The small molecule below binds the protein below.
Small molecule (SMILES): CC[C@H](C)[C@H](NC(=O)[C@@H](NC(=O)[C@@H]1CCCN1C(=O)CN)[C@@H](C)O)C(=O)N[C@@H](CCC(=O)O)C(=O)N[C@@H](CCC(=O)O)C(=O)N[C@H](C=O)C(C)C

Binding-site contacts:
Ligand atom CG2 contacts residue HIS7 of chain 1.A at 3.9 Å.
Ligand atom CG contacts residue LYS23 of chain 1.A at 3.5 Å.
Ligand atom CA contacts residue LYS23 of chain 1.A at 3.9 Å.
Ligand atom CD contacts residue LYS22 of chain 1.A at 3.6 Å.
Ligand atom O contacts residue ILE26 of chain 1.A at 3.5 Å.
Ligand atom CB contacts residue MET24 of chain 1.A at 3.9 Å (hydrophobic).
Ligand atom N contacts residue ASP66 of chain 1.A at 3.8 Å.
Ligand atom N contacts residue LYS23 of chain 1.A at 3.0 Å (salt-bridge).
Ligand atom C contacts residue LYS25 of chain 1.A at 3.9 Å.
Ligand atom N contacts residue ASP66 of chain 1.A at 3.9 Å.
Ligand atom CG contacts residue ASP66 of chain 1.A at 3.6 Å.
Ligand atom CB contacts residue SER27 of chain 1.A at 3.4 Å.
Ligand atom CD contacts residue ASP66 of chain 1.A at 3.9 Å.
Ligand atom OE2 contacts residue LYS22 of chain 1.A at 3.1 Å (salt-bridge).
Ligand atom CG1 contacts residue LYS23 of chain 1.A at 4.0 Å.
Ligand atom O contacts residue LYS25 of chain 1.A at 3.9 Å.
Ligand atom CG contacts residue LYS25 of chain 1.A at 3.9 Å.
Ligand atom CA contacts residue SER27 of chain 1.A at 3.3 Å.
Ligand atom CA contacts residue ASP66 of chain 1.A at 3.7 Å.
Ligand atom C contacts residue SER27 of chain 1.A at 3.7 Å.
Ligand atom OE2 contacts residue LYS25 of chain 1.A at 3.4 Å.
Ligand atom C contacts residue LYS23 of chain 1.A at 3.8 Å.
Ligand atom O contacts residue LYS25 of chain 1.A at 2.9 Å (salt-bridge).
Ligand atom CD contacts residue LYS25 of chain 1.A at 3.7 Å.
Ligand atom O contacts residue HIS7 of chain 1.A at 3.9 Å.
Ligand atom C contacts residue LYS23 of chain 1.A at 3.9 Å.
Ligand atom O contacts residue SER27 of chain 1.A at 2.9 Å (h-bond).
Ligand atom CD1 contacts residue HIS7 of chain 1.A at 3.5 Å.
Ligand atom N contacts residue SER27 of chain 1.A at 3.1 Å (h-bond).
Ligand atom CA contacts residue LYS25 of chain 1.A at 3.7 Å.
Ligand atom C contacts residue ASP66 of chain 1.A at 3.7 Å.
Ligand atom CB contacts residue ILE26 of chain 1.A at 3.6 Å (hydrophobic).
Ligand atom CG2 contacts residue PHE78 of chain 1.A at 3.7 Å (hydrophobic).
Ligand atom CG contacts residue MET24 of chain 1.A at 3.8 Å (hydrophobic).
Ligand atom CB contacts residue HIS7 of chain 1.A at 3.7 Å.
Ligand atom O contacts residue MET24 of chain 1.A at 3.6 Å.
Ligand atom CA contacts residue LYS23 of chain 1.A at 3.8 Å.
Ligand atom CG1 contacts residue ILE26 of chain 1.A at 3.7 Å (hydrophobic).
Ligand atom OE1 contacts residue LYS22 of chain 1.A at 3.3 Å (salt-bridge).
Ligand atom N contacts residue LYS25 of chain 1.A at 3.1 Å (salt-bridge).

Sequence of chain 1.A:
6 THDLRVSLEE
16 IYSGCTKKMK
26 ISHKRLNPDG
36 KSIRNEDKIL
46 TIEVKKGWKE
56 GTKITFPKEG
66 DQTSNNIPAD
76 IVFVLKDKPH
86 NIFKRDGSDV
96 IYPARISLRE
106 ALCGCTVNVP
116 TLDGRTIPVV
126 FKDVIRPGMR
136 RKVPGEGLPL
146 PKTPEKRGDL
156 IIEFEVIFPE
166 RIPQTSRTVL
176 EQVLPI